Binding-site contacts:
Ligand atom C1 contacts residue ASN550 of chain 1.B at 1.4 Å.
Ligand atom O5 contacts residue ASN550 of chain 1.B at 2.4 Å (h-bond).
Ligand atom C5 contacts residue ASN550 of chain 1.B at 3.7 Å.
Ligand atom C3 contacts residue ASN550 of chain 1.B at 3.8 Å.
Ligand atom C4 contacts residue ASN550 of chain 1.B at 4.2 Å.
Ligand atom N2 contacts residue ASN550 of chain 1.B at 2.8 Å (h-bond).
Ligand atom C7 contacts residue ASN550 of chain 1.B at 3.5 Å.
Ligand atom O7 contacts residue ASN550 of chain 1.B at 3.9 Å.
Ligand atom C2 contacts residue ASN550 of chain 1.B at 2.4 Å.

Sequence of chain 1.B:
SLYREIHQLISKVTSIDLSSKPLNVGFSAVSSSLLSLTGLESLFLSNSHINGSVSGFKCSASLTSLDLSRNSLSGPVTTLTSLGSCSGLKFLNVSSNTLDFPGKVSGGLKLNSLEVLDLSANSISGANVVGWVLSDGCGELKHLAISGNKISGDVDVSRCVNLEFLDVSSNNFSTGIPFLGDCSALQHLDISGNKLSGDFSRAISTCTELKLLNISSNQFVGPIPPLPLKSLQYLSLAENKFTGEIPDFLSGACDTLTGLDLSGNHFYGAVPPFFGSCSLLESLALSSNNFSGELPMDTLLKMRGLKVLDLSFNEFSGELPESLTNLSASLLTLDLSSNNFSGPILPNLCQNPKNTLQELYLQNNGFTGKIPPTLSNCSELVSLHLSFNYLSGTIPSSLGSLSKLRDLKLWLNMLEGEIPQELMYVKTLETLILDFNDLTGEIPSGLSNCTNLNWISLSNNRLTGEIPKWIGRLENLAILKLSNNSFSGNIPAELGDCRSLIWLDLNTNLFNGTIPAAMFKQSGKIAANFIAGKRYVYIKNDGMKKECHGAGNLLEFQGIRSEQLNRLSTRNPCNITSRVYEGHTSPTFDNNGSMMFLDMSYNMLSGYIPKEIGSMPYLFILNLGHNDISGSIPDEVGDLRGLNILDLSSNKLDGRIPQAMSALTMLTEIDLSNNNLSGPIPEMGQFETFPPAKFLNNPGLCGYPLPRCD

This small molecule binds to this protein.
Small molecule (SMILES): CC(=O)N[C@H]1[C@H](O[C@H]2[C@H](O)[C@@H](NC(C)=O)CO[C@@H]2CO)O[C@H](CO)[C@@H](O)[C@@H]1O